Binding-site contacts:
Ligand atom N2 contacts residue ASN73 of chain 1.B at 2.9 Å (h-bond).
Ligand atom C3 contacts residue ASN73 of chain 1.B at 3.8 Å.
Ligand atom C4 contacts residue ASN73 of chain 1.B at 4.3 Å.
Ligand atom C7 contacts residue ASN73 of chain 1.B at 3.7 Å.
Ligand atom C2 contacts residue ASN73 of chain 1.B at 2.4 Å.
Ligand atom C1 contacts residue ASN73 of chain 1.B at 1.4 Å.
Ligand atom C8 contacts residue ASN72 of chain 1.B at 3.9 Å.
Ligand atom O5 contacts residue ASN73 of chain 1.B at 2.3 Å (h-bond).
Ligand atom C5 contacts residue ASN73 of chain 1.B at 3.7 Å.
Ligand atom O7 contacts residue ASN73 of chain 1.B at 4.0 Å.

The protein below binds the small molecule below.
Small molecule (SMILES): CC(=O)N[C@@H]1[C@@H](O)[C@H](O)[C@@H](CO)O[C@H]1O

Sequence of chain 1.B:
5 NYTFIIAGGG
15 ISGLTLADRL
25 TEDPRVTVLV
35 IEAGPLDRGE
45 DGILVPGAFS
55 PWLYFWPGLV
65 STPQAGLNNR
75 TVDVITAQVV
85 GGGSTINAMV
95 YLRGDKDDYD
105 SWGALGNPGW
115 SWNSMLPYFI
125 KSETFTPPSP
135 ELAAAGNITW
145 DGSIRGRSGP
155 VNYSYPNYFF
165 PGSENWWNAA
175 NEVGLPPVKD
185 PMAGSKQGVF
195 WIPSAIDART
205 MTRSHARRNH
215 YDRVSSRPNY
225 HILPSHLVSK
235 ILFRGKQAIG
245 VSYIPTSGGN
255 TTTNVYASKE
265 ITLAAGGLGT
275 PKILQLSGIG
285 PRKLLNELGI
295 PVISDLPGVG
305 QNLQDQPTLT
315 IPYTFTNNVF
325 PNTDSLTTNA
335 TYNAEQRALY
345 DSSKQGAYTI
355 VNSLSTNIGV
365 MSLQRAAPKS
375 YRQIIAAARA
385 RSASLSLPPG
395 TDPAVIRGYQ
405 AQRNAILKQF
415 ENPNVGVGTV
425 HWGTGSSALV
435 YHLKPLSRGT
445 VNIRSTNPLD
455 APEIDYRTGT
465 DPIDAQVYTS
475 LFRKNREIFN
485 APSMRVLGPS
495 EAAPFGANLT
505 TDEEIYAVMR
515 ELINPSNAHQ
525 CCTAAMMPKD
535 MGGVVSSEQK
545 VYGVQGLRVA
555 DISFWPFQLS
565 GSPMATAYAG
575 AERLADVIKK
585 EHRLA